Sequence of chain 1.C:
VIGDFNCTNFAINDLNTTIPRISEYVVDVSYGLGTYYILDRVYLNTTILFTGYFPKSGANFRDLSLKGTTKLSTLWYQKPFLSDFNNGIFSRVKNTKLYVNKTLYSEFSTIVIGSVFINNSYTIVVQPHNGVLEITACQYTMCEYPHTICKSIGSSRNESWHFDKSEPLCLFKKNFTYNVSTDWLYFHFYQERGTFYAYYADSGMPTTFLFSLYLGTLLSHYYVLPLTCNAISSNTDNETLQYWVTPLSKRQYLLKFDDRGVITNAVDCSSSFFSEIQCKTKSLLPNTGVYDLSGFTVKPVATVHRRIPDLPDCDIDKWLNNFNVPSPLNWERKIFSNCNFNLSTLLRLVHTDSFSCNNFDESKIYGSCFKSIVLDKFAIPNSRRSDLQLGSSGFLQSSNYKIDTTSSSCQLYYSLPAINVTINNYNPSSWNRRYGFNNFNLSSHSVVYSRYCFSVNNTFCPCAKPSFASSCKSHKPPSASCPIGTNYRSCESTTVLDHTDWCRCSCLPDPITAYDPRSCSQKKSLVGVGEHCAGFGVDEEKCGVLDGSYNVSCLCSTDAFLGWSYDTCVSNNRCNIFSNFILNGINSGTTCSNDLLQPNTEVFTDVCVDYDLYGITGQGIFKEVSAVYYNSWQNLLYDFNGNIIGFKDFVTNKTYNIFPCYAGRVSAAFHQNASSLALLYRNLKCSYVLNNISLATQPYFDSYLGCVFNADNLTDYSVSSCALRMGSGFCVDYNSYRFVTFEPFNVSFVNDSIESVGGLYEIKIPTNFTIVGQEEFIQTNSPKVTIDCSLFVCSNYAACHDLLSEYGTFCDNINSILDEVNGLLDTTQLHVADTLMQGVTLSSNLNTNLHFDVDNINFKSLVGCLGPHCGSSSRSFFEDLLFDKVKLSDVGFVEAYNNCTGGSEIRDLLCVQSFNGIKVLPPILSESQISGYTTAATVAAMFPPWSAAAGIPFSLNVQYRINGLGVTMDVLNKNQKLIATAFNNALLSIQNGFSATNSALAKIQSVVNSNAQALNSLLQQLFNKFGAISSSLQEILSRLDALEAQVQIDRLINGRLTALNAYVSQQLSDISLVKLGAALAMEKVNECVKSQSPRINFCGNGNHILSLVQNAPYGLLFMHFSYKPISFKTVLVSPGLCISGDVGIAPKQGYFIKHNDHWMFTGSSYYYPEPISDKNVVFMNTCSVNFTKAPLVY

Binding-site contacts:
Ligand atom O5 contacts residue ASN30 of chain 1.C at 2.4 Å (h-bond).
Ligand atom O5 contacts residue ASN33 of chain 1.C at 3.6 Å.
Ligand atom C6 contacts residue BMA3 of chain 1.CA at 4.3 Å.
Ligand atom O7 contacts residue ASN30 of chain 1.C at 4.3 Å.
Ligand atom O5 contacts residue BMA3 of chain 1.CA at 3.8 Å.
Ligand atom C2 contacts residue ASN30 of chain 1.C at 2.5 Å.
Ligand atom C8 contacts residue ASN30 of chain 1.C at 3.6 Å.
Ligand atom N2 contacts residue ASN30 of chain 1.C at 2.9 Å (h-bond).
Ligand atom C1 contacts residue ASN30 of chain 1.C at 1.4 Å.
Ligand atom C4 contacts residue ASN30 of chain 1.C at 4.2 Å.
Ligand atom C6 contacts residue ASN33 of chain 1.C at 4.5 Å.
Ligand atom C3 contacts residue ASN30 of chain 1.C at 3.8 Å.
Ligand atom C5 contacts residue ASN33 of chain 1.C at 3.4 Å.
Ligand atom C4 contacts residue ASN33 of chain 1.C at 4.3 Å.
Ligand atom C2 contacts residue ASN33 of chain 1.C at 3.9 Å.
Ligand atom C7 contacts residue ASN30 of chain 1.C at 3.4 Å.
Ligand atom C5 contacts residue ASN30 of chain 1.C at 3.7 Å.
Ligand atom C1 contacts residue ASN33 of chain 1.C at 3.3 Å.
Ligand atom C3 contacts residue ASN33 of chain 1.C at 4.0 Å.
Ligand atom N2 contacts residue ASN33 of chain 1.C at 3.5 Å (h-bond).

The protein below binds the small molecule below.
Small molecule (SMILES): CC(=O)N[C@@H]1[C@@H](O)[C@H](O)[C@@H](CO)O[C@H]1O